Sequence of chain 4.A:
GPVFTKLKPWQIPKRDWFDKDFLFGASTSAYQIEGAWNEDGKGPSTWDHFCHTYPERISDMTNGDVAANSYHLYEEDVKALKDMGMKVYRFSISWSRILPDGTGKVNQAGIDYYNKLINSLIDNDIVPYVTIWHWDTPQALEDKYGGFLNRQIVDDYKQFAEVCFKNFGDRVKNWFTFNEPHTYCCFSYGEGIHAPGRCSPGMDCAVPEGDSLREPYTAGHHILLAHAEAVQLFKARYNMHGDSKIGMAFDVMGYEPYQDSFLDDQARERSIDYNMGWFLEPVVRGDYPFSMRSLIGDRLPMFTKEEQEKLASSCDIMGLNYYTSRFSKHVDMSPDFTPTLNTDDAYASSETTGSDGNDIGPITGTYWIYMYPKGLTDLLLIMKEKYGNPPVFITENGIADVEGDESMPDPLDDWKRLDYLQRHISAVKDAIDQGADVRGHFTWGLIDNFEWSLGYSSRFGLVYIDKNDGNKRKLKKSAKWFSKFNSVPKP

A small-molecule ligand and the protein it binds are described below.
Small molecule (SMILES): COc1ccc2c(c1)O[C@@H](O)C(=O)N2O

Binding-site contacts:
Ligand atom C7B contacts residue TRP424 of chain 4.A at 3.7 Å (hydrophobic).
Ligand atom OHB contacts residue THR239 of chain 4.A at 3.6 Å.
Ligand atom C9B contacts residue TYR423 of chain 4.A at 4.2 Å (hydrophobic).
Ligand atom OHB contacts residue ASP307 of chain 4.A at 4.0 Å.
Ligand atom C2B contacts residue GLU507 of chain 4.A at 3.1 Å.
Ligand atom C7B contacts residue PHE243 of chain 4.A at 3.6 Å (hydrophobic).
Ligand atom C6B contacts residue TRP424 of chain 4.A at 3.7 Å (hydrophobic).
Ligand atom C4B contacts residue GLU236 of chain 4.A at 4.3 Å.
Ligand atom N3B contacts residue TRP424 of chain 4.A at 4.1 Å.
Ligand atom C1B contacts residue TRP424 of chain 4.A at 3.8 Å (hydrophobic).
Ligand atom N3B contacts residue THR239 of chain 4.A at 4.4 Å.
Ligand atom C4B contacts residue THR239 of chain 4.A at 4.3 Å.
Ligand atom C5B contacts residue TRP424 of chain 4.A at 3.4 Å (hydrophobic).
Ligand atom O7B contacts residue TRP424 of chain 4.A at 4.0 Å.
Ligand atom C3B contacts residue TRP191 of chain 4.A at 4.5 Å (hydrophobic).
Ligand atom O1B contacts residue TRP508 of chain 4.A at 4.2 Å.
Ligand atom O7B contacts residue PHE243 of chain 4.A at 3.7 Å.
Ligand atom O3B contacts residue TYR379 of chain 4.A at 4.1 Å.
Ligand atom O1A contacts residue GLU507 of chain 4.A at 2.5 Å (salt-bridge).
Ligand atom O1B contacts residue TRP424 of chain 4.A at 4.4 Å.
Ligand atom C9B contacts residue TRP424 of chain 4.A at 3.8 Å (hydrophobic).
Ligand atom C8B contacts residue TRP424 of chain 4.A at 3.8 Å (hydrophobic).
Ligand atom C3B contacts residue GLU236 of chain 4.A at 3.6 Å.
Ligand atom O1A contacts residue TRP424 of chain 4.A at 3.5 Å.
Ligand atom OHB contacts residue TYR379 of chain 4.A at 4.2 Å.
Ligand atom C1B contacts residue GLU507 of chain 4.A at 4.2 Å.
Ligand atom C4B contacts residue TRP424 of chain 4.A at 3.6 Å (hydrophobic).
Ligand atom O3B contacts residue GLU236 of chain 4.A at 3.1 Å (salt-bridge).
Ligand atom O1B contacts residue GLU507 of chain 4.A at 3.3 Å (salt-bridge).
Ligand atom O3B contacts residue GLU452 of chain 4.A at 3.5 Å (salt-bridge).
Ligand atom O7B contacts residue TYR423 of chain 4.A at 4.0 Å.
Ligand atom O1A contacts residue PHE516 of chain 4.A at 4.2 Å.
Ligand atom C6B contacts residue PHE243 of chain 4.A at 3.9 Å (hydrophobic).
Ligand atom C2B contacts residue TRP424 of chain 4.A at 4.4 Å (hydrophobic).
Ligand atom C2B contacts residue TRP508 of chain 4.A at 4.2 Å (hydrophobic).
Ligand atom C9B contacts residue PHE243 of chain 4.A at 3.7 Å (hydrophobic).
Ligand atom C8B contacts residue PHE243 of chain 4.A at 4.0 Å (hydrophobic).
Ligand atom C3B contacts residue TYR379 of chain 4.A at 4.5 Å (hydrophobic).
Ligand atom OHB contacts residue GLU236 of chain 4.A at 2.4 Å (salt-bridge).
Ligand atom N3B contacts residue GLU236 of chain 4.A at 3.2 Å (salt-bridge).